Sequence of chain 1.A:
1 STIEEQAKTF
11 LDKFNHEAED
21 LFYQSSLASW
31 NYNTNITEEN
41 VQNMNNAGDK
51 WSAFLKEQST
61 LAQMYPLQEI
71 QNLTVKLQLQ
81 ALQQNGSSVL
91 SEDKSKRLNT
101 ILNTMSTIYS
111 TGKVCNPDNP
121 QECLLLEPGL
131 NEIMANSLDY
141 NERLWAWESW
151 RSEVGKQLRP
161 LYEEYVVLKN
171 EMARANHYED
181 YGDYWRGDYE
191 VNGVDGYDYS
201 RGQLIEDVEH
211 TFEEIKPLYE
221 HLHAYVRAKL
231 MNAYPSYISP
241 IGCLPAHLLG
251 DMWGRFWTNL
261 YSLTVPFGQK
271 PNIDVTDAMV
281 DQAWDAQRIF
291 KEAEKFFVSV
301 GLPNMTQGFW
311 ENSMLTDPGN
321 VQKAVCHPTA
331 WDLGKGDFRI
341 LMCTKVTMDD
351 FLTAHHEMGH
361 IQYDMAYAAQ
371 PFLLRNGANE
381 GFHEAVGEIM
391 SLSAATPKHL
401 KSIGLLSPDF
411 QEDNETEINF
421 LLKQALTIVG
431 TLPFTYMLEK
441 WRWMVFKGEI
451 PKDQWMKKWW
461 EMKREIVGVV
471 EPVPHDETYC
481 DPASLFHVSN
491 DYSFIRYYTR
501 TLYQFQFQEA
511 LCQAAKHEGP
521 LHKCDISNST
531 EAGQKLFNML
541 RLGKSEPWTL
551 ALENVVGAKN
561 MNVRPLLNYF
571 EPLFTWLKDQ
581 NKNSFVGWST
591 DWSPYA

Binding-site contacts:
Ligand atom N2 contacts residue ASN304 of chain 1.A at 2.9 Å (h-bond).
Ligand atom C7 contacts residue ASN304 of chain 1.A at 3.5 Å.
Ligand atom C4 contacts residue ASN304 of chain 1.A at 4.2 Å.
Ligand atom O7 contacts residue ASN304 of chain 1.A at 3.7 Å.
Ligand atom C1 contacts residue ASN304 of chain 1.A at 1.4 Å.
Ligand atom C5 contacts residue ASN304 of chain 1.A at 3.7 Å.
Ligand atom C8 contacts residue MET305 of chain 1.A at 3.8 Å (hydrophobic).
Ligand atom C2 contacts residue ASN304 of chain 1.A at 2.5 Å.
Ligand atom C8 contacts residue ASN304 of chain 1.A at 4.4 Å.
Ligand atom C3 contacts residue ASN304 of chain 1.A at 3.8 Å.
Ligand atom O5 contacts residue ASN304 of chain 1.A at 2.4 Å (h-bond).

A small-molecule ligand and the protein it binds are described below.
Small molecule (SMILES): CC(=O)N[C@@H]1[C@@H](O)[C@H](O)[C@@H](CO)O[C@H]1O